A small-molecule ligand and the protein it binds are described below.
Small molecule (SMILES): Nc1ncnc2c1ncn2[C@@H]1O[C@H](CO[P](=O)(O)O[P](=O)(O)NP(=O)(O)O)[C@@H](O)[C@H]1O

Binding-site contacts:
Ligand atom O2A contacts residue LYS54 of chain 1.A at 3.1 Å (salt-bridge).
Ligand atom C5' contacts residue SER29 of chain 1.A at 3.5 Å.
Ligand atom PG contacts residue ARG150 of chain 1.A at 3.5 Å.
Ligand atom O2G contacts residue ASP164 of chain 1.A at 3.1 Å (salt-bridge).
Ligand atom O2' contacts residue CYS106 of chain 1.A at 3.2 Å.
Ligand atom N6 contacts residue GLN100 of chain 1.A at 2.9 Å (h-bond).
Ligand atom C5' contacts residue GLY28 of chain 1.A at 3.4 Å.
Ligand atom O2G contacts residue ASN151 of chain 1.A at 2.4 Å (h-bond).
Ligand atom O2G contacts residue MG1 of chain 1.H at 2.1 Å.
Ligand atom O3A contacts residue SER29 of chain 1.A at 3.5 Å (h-bond).
Ligand atom O1B contacts residue ASN151 of chain 1.A at 3.0 Å (h-bond).
Ligand atom N7 contacts residue JBJ1 of chain 1.I at 3.5 Å (h-bond).
Ligand atom O3G contacts residue ASN151 of chain 1.A at 3.5 Å (h-bond).
Ligand atom O2' contacts residue ARG150 of chain 1.A at 3.5 Å (salt-bridge).
Ligand atom O4' contacts residue VAL35 of chain 1.A at 3.5 Å.
Ligand atom O1G contacts residue PHE32 of chain 1.A at 3.6 Å.
Ligand atom N3B contacts residue ARG150 of chain 1.A at 3.8 Å.
Ligand atom N1 contacts residue MET102 of chain 1.A at 3.3 Å (h-bond).
Ligand atom PB contacts residue MG1 of chain 1.H at 3.5 Å.
Ligand atom O1G contacts residue ASP146 of chain 1.A at 3.5 Å (salt-bridge).
Ligand atom O2A contacts residue ASP164 of chain 1.A at 3.0 Å (salt-bridge).
Ligand atom N6 contacts residue ALA52 of chain 1.A at 3.3 Å.
Ligand atom O2B contacts residue ARG150 of chain 1.A at 3.5 Å.
Ligand atom O1A contacts residue SER29 of chain 1.A at 3.5 Å.
Ligand atom O1B contacts residue MG1 of chain 1.H at 2.1 Å.
Ligand atom O3G contacts residue ASP146 of chain 1.A at 3.0 Å (salt-bridge).
Ligand atom O2A contacts residue MG1 of chain 1.H at 2.2 Å.
Ligand atom PG contacts residue MG1 of chain 1.H at 3.6 Å.
Ligand atom C6 contacts residue ALA52 of chain 1.A at 3.6 Å (hydrophobic).
Ligand atom PG contacts residue ASP146 of chain 1.A at 3.7 Å.
Ligand atom O3G contacts residue ARG150 of chain 1.A at 2.2 Å (salt-bridge).
Ligand atom O1A contacts residue GLY30 of chain 1.A at 3.2 Å (h-bond).
Ligand atom O5' contacts residue VAL35 of chain 1.A at 3.1 Å.
Ligand atom O3A contacts residue GLY30 of chain 1.A at 3.7 Å.
Ligand atom N3B contacts residue GLY30 of chain 1.A at 3.7 Å.
Ligand atom O1A contacts residue GLY33 of chain 1.A at 3.3 Å (h-bond).
Ligand atom PA contacts residue MG1 of chain 1.H at 3.5 Å.
Ligand atom N6 contacts residue LEU153 of chain 1.A at 3.8 Å.
Ligand atom C5' contacts residue VAL35 of chain 1.A at 3.7 Å (hydrophobic).
Ligand atom C2 contacts residue MET102 of chain 1.A at 3.6 Å (hydrophobic).

Sequence of chain 1.A:
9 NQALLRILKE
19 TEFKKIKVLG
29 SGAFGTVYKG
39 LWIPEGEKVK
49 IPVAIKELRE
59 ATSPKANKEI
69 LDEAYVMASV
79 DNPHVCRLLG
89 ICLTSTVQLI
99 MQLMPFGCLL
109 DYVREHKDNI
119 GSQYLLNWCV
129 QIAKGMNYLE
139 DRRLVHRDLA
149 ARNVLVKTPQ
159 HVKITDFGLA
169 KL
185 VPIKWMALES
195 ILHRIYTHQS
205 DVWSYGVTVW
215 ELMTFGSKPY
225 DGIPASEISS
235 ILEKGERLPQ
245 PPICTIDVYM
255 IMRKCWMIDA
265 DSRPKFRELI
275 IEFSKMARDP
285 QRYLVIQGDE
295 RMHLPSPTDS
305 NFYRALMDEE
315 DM